Sequence of chain 44.C:
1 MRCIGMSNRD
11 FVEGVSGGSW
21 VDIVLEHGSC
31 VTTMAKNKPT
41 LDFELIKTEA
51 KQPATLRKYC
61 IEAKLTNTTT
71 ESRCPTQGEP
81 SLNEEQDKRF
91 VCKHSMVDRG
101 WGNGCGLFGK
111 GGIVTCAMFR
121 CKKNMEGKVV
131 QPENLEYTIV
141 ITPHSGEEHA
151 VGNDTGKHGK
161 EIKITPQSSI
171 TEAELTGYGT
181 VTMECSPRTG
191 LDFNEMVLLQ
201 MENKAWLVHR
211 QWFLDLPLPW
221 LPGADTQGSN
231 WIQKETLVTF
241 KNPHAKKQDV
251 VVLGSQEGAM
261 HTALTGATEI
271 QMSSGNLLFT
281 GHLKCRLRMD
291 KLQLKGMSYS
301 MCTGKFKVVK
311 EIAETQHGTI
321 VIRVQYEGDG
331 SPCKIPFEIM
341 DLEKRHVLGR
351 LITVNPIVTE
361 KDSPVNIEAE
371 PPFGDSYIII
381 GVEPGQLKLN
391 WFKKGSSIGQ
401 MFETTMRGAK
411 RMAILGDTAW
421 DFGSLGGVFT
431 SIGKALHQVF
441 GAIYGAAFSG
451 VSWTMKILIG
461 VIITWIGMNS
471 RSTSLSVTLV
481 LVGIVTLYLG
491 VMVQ

Sequence of chain 43.E:
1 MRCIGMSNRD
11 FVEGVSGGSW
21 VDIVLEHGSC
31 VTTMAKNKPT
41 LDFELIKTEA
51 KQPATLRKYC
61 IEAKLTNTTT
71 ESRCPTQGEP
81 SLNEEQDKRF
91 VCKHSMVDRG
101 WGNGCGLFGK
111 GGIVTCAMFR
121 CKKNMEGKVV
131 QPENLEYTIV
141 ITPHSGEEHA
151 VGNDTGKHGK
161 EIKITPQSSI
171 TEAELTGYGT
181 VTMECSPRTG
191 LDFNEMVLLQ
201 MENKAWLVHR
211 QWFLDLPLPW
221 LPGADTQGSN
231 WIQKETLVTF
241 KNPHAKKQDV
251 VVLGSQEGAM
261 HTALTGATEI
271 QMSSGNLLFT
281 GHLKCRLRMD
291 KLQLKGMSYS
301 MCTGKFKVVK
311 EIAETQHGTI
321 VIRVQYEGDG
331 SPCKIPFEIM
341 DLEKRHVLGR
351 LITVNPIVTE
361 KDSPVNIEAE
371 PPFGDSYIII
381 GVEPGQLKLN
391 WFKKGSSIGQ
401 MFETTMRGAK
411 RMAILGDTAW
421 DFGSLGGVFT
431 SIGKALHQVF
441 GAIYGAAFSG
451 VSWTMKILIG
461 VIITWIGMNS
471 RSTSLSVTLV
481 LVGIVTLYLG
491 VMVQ

A small-molecule ligand and the protein it binds are described below.
Small molecule (SMILES): CC(=O)N[C@@H]1[C@@H](O)[C@H](O)[C@@H](CO)O[C@H]1O

Binding-site contacts:
Ligand atom C2 contacts residue ASN67 of chain 44.C at 2.5 Å.
Ligand atom C7 contacts residue MET118 of chain 44.C at 4.0 Å (hydrophobic).
Ligand atom N2 contacts residue ASN67 of chain 44.C at 2.9 Å (h-bond).
Ligand atom C7 contacts residue PHE90 of chain 44.C at 4.2 Å (hydrophobic).
Ligand atom C7 contacts residue SER300 of chain 43.E at 3.4 Å.
Ligand atom C2 contacts residue MET118 of chain 44.C at 4.5 Å (hydrophobic).
Ligand atom C8 contacts residue SER300 of chain 43.E at 1.9 Å.
Ligand atom C1 contacts residue ASN67 of chain 44.C at 1.4 Å.
Ligand atom C7 contacts residue ASN67 of chain 44.C at 3.3 Å.
Ligand atom C8 contacts residue ARG89 of chain 44.C at 3.3 Å.
Ligand atom C8 contacts residue ASN67 of chain 44.C at 4.4 Å.
Ligand atom O7 contacts residue SER300 of chain 43.E at 4.3 Å.
Ligand atom C3 contacts residue ASN67 of chain 44.C at 3.8 Å.
Ligand atom O5 contacts residue ASN67 of chain 44.C at 2.4 Å (h-bond).
Ligand atom C8 contacts residue PHE90 of chain 44.C at 3.7 Å (hydrophobic).
Ligand atom O7 contacts residue PHE90 of chain 44.C at 4.4 Å.
Ligand atom N2 contacts residue SER300 of chain 43.E at 3.9 Å.
Ligand atom N2 contacts residue MET118 of chain 44.C at 3.6 Å.
Ligand atom C4 contacts residue ASN67 of chain 44.C at 4.2 Å.
Ligand atom C5 contacts residue ASN67 of chain 44.C at 3.7 Å.
Ligand atom C1 contacts residue MET118 of chain 44.C at 4.1 Å (hydrophobic).
Ligand atom O7 contacts residue ASN67 of chain 44.C at 3.3 Å (h-bond).
Ligand atom C8 contacts residue MET118 of chain 44.C at 3.8 Å (hydrophobic).